Sequence of chain 44.D:
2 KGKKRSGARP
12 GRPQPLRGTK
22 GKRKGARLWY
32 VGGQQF

Sequence of chain 44.B:
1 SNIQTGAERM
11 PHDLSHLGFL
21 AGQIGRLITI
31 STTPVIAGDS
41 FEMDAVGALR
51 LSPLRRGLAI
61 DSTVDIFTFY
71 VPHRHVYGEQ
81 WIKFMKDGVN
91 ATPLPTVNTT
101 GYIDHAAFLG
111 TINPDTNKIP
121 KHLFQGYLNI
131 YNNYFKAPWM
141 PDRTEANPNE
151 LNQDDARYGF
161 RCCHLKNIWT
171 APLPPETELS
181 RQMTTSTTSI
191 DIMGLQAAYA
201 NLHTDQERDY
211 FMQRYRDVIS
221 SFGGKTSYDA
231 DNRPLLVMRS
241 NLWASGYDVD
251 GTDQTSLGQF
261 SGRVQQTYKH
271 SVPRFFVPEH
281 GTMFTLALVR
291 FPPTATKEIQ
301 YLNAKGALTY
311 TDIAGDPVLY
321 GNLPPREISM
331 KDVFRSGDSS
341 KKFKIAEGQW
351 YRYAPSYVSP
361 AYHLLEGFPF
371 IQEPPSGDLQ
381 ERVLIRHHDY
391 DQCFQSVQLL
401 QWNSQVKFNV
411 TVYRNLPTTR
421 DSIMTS

Sequence of chain 45.B:
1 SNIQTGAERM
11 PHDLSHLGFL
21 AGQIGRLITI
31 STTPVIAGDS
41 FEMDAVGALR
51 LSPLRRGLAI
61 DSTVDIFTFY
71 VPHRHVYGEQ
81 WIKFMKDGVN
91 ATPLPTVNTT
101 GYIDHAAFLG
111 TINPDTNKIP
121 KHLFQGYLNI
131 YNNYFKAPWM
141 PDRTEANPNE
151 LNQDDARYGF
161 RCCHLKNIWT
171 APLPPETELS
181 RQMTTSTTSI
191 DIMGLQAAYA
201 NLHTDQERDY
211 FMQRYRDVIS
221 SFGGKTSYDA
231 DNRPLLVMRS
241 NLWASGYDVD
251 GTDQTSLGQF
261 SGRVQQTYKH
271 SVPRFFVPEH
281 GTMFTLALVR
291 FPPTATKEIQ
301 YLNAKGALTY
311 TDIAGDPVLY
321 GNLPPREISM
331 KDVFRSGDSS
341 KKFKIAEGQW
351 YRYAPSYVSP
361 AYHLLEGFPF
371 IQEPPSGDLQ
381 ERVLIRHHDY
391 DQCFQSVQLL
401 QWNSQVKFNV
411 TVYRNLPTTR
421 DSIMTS

Binding-site contacts:
Ligand atom C8 contacts residue ARG28 of chain 44.D at 3.1 Å.
Ligand atom N9 contacts residue ALA27 of chain 44.D at 3.1 Å.
Ligand atom C5 contacts residue GLY26 of chain 44.D at 3.5 Å.
Ligand atom C8 contacts residue ALA27 of chain 44.D at 2.0 Å (hydrophobic).
Ligand atom OP2 contacts residue ARG420 of chain 45.B at 3.4 Å (salt-bridge).
Ligand atom OP1 contacts residue ARG28 of chain 44.D at 2.7 Å (salt-bridge).
Ligand atom P contacts residue GLU207 of chain 44.B at 3.4 Å.
Ligand atom O5' contacts residue ARG420 of chain 45.B at 2.9 Å (salt-bridge).
Ligand atom C4' contacts residue THR5 of chain 30.B at 2.6 Å.
Ligand atom O4' contacts residue ARG420 of chain 45.B at 3.2 Å (salt-bridge).
Ligand atom C5' contacts residue TYR31 of chain 44.D at 3.0 Å (hydrophobic).
Ligand atom N6 contacts residue ASP217 of chain 44.B at 2.8 Å (salt-bridge).
Ligand atom C4' contacts residue ARG420 of chain 45.B at 3.4 Å.
Ligand atom C5 contacts residue ALA7 of chain 30.B at 2.7 Å (hydrophobic).
Ligand atom O3' contacts residue THR5 of chain 30.B at 3.1 Å (h-bond).
Ligand atom O5' contacts residue ARG28 of chain 44.D at 3.1 Å (salt-bridge).
Ligand atom P contacts residue TYR31 of chain 44.D at 3.5 Å.
Ligand atom O3' contacts residue TYR31 of chain 44.D at 3.2 Å (h-bond).
Ligand atom C5 contacts residue ALA27 of chain 44.D at 2.9 Å (hydrophobic).
Ligand atom C6 contacts residue ALA7 of chain 30.B at 2.7 Å (hydrophobic).
Ligand atom C5' contacts residue THR5 of chain 30.B at 3.1 Å.
Ligand atom O3' contacts residue GLY6 of chain 30.B at 2.3 Å (h-bond).
Ligand atom OP1 contacts residue PHE211 of chain 44.B at 2.1 Å.
Ligand atom N6 contacts residue ALA27 of chain 44.D at 3.2 Å (h-bond).
Ligand atom C4' contacts residue GLY6 of chain 30.B at 3.1 Å.
Ligand atom OP2 contacts residue GLU207 of chain 44.B at 2.0 Å (salt-bridge).
Ligand atom OP1 contacts residue THR418 of chain 45.B at 3.2 Å.
Ligand atom O4' contacts residue GLY6 of chain 30.B at 2.9 Å.
Ligand atom N6 contacts residue GLY26 of chain 44.D at 3.1 Å.
Ligand atom P contacts residue ARG28 of chain 44.D at 3.4 Å.
Ligand atom P contacts residue ARG420 of chain 45.B at 2.5 Å.
Ligand atom C1' contacts residue GLY6 of chain 30.B at 2.9 Å.
Ligand atom C3' contacts residue GLY6 of chain 30.B at 3.2 Å.
Ligand atom C5' contacts residue ARG28 of chain 44.D at 2.8 Å.
Ligand atom O5' contacts residue TYR31 of chain 44.D at 2.2 Å (h-bond).
Ligand atom OP1 contacts residue ARG420 of chain 45.B at 2.4 Å (salt-bridge).
Ligand atom N7 contacts residue ALA27 of chain 44.D at 1.6 Å.
Ligand atom N7 contacts residue GLY26 of chain 44.D at 2.7 Å.
Ligand atom C3' contacts residue THR5 of chain 30.B at 3.2 Å.
Ligand atom O3' contacts residue ARG420 of chain 45.B at 1.7 Å (salt-bridge).

Sequence of chain 30.B:
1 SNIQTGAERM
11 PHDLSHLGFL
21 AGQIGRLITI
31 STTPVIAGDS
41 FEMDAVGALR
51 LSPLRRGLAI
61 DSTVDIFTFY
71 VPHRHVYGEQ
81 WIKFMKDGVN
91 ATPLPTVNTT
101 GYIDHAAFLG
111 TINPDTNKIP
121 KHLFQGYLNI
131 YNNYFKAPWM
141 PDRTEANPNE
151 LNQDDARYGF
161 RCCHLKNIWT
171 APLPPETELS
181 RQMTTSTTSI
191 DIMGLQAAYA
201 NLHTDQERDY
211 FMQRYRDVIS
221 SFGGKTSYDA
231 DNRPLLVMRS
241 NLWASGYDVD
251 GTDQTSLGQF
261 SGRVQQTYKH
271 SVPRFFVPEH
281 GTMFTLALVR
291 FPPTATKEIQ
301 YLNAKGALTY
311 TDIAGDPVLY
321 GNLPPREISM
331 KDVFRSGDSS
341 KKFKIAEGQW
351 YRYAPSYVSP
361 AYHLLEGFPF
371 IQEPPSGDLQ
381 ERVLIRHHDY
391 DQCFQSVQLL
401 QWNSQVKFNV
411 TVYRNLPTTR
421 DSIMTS

This protein binds this small molecule.
Small molecule (SMILES): Nc1ccn([C@H]2C[C@H](O)[C@@H](CO[P](=O)(O)O[C@H]3C[C@H](n4cnc5c(N)ncnc54)O[C@@H]3CO[P](=O)(O)O[C@H]3C[C@H](n4cnc5c(N)ncnc54)O[C@@H]3CO[P](=O)(O)O[C@H]3C[C@H](n4cnc5c(N)ncnc54)O[C@@H]3COP(=O)(O)O)O2)c(=O)n1